Binding-site contacts:
Ligand atom C3 contacts residue ASN86 of chain 1.J at 3.8 Å.
Ligand atom C1 contacts residue GLY63 of chain 1.J at 4.5 Å.
Ligand atom O6 contacts residue ALA62 of chain 1.J at 4.3 Å.
Ligand atom C6 contacts residue ASP20 of chain 1.J at 3.7 Å.
Ligand atom C2 contacts residue ASN86 of chain 1.J at 2.5 Å.
Ligand atom C7 contacts residue ASN86 of chain 1.J at 3.2 Å.
Ligand atom C8 contacts residue ASN86 of chain 1.J at 4.5 Å.
Ligand atom O5 contacts residue ASN86 of chain 1.J at 2.4 Å (h-bond).
Ligand atom C4 contacts residue ASN86 of chain 1.J at 4.3 Å.
Ligand atom C1 contacts residue ASN86 of chain 1.J at 1.5 Å.
Ligand atom C5 contacts residue ASN86 of chain 1.J at 3.7 Å.
Ligand atom C8 contacts residue SER87 of chain 1.J at 4.1 Å.
Ligand atom O7 contacts residue ASN86 of chain 1.J at 3.1 Å (h-bond).
Ligand atom N2 contacts residue ASN86 of chain 1.J at 2.9 Å (h-bond).

Sequence of chain 1.J:
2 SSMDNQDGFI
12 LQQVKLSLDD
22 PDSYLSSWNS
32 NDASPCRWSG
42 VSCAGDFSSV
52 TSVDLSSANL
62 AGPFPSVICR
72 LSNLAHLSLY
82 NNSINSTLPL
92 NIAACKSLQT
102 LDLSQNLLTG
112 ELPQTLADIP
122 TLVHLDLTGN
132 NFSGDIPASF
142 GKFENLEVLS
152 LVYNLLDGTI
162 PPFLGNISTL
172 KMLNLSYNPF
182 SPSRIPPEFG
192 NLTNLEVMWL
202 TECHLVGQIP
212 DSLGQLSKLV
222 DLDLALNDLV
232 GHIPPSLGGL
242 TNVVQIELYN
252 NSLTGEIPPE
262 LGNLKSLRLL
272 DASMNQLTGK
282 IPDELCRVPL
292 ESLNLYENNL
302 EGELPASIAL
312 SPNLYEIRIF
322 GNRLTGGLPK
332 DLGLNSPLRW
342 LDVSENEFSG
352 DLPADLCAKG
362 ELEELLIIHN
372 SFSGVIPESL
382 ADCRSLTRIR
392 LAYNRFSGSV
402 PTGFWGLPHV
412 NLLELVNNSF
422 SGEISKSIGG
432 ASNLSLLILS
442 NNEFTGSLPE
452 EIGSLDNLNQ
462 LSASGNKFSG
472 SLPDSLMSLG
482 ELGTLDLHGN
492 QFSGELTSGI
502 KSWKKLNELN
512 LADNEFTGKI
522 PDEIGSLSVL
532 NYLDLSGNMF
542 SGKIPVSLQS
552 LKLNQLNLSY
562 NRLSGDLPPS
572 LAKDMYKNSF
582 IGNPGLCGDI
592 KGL

This protein binds this small molecule.
Small molecule (SMILES): CC(=O)N[C@@H]1[C@@H](O)[C@H](O)[C@@H](CO)O[C@H]1O